Binding-site contacts:
Ligand atom C contacts residue TYR501 of chain 1.D at 4.0 Å (hydrophobic).
Ligand atom N contacts residue HIS331 of chain 1.D at 3.7 Å.
Ligand atom CG contacts residue THR358 of chain 1.D at 3.6 Å.
Ligand atom N contacts residue TYR501 of chain 1.D at 3.7 Å.
Ligand atom CA contacts residue GLU362 of chain 1.D at 3.3 Å.
Ligand atom N contacts residue HIS331 of chain 1.D at 3.9 Å.
Ligand atom O contacts residue GLN259 of chain 1.D at 3.0 Å (h-bond).
Ligand atom C contacts residue TYR498 of chain 1.D at 3.5 Å (hydrophobic).
Ligand atom CB contacts residue TYR498 of chain 1.D at 3.7 Å (hydrophobic).
Ligand atom CG contacts residue SO41 of chain 1.SA at 3.9 Å.
Ligand atom OD2 contacts residue SO41 of chain 1.SA at 3.5 Å (h-bond).
Ligand atom N contacts residue LYS489 of chain 1.D at 3.9 Å.
Ligand atom C contacts residue HIS491 of chain 1.D at 3.7 Å.
Ligand atom OD2 contacts residue THR358 of chain 1.D at 3.4 Å (h-bond).
Ligand atom CB contacts residue ALA332 of chain 1.D at 4.0 Å (hydrophobic).
Ligand atom O contacts residue HIS331 of chain 1.D at 2.7 Å (h-bond).
Ligand atom OD1 contacts residue THR358 of chain 1.D at 3.8 Å.
Ligand atom N contacts residue ZN1 of chain 1.QA at 3.9 Å.
Ligand atom OG contacts residue GLN259 of chain 1.D at 3.7 Å.
Ligand atom CA contacts residue TYR498 of chain 1.D at 3.9 Å (hydrophobic).
Ligand atom CB contacts residue PHE435 of chain 1.D at 3.8 Å (hydrophobic).
Ligand atom CA contacts residue HIS361 of chain 1.D at 3.9 Å.
Ligand atom N contacts residue GLN259 of chain 1.D at 3.6 Å (h-bond).
Ligand atom O contacts residue HIS491 of chain 1.D at 3.2 Å (h-bond).
Ligand atom O contacts residue HIS491 of chain 1.D at 3.5 Å.
Ligand atom CA contacts residue TYR501 of chain 1.D at 3.7 Å (hydrophobic).
Ligand atom C contacts residue HIS331 of chain 1.D at 3.6 Å.
Ligand atom CB contacts residue GLU362 of chain 1.D at 3.4 Å.
Ligand atom C contacts residue LYS489 of chain 1.D at 3.8 Å.
Ligand atom O contacts residue TYR501 of chain 1.D at 3.6 Å (h-bond).
Ligand atom O contacts residue LYS489 of chain 1.D at 2.8 Å (salt-bridge).
Ligand atom OD1 contacts residue SO41 of chain 1.SA at 3.7 Å.
Ligand atom OG contacts residue SO41 of chain 1.SA at 3.7 Å.
Ligand atom CB contacts residue HIS331 of chain 1.D at 4.0 Å.
Ligand atom CB contacts residue TYR501 of chain 1.D at 3.6 Å (hydrophobic).
Ligand atom C contacts residue GLN259 of chain 1.D at 3.4 Å.
Ligand atom N contacts residue GLU362 of chain 1.D at 2.7 Å (salt-bridge).
Ligand atom O contacts residue TYR498 of chain 1.D at 2.6 Å (h-bond).
Ligand atom OG contacts residue PHE435 of chain 1.D at 4.0 Å.
Ligand atom N contacts residue ALA332 of chain 1.D at 3.1 Å (h-bond).

Sequence of chain 1.D:
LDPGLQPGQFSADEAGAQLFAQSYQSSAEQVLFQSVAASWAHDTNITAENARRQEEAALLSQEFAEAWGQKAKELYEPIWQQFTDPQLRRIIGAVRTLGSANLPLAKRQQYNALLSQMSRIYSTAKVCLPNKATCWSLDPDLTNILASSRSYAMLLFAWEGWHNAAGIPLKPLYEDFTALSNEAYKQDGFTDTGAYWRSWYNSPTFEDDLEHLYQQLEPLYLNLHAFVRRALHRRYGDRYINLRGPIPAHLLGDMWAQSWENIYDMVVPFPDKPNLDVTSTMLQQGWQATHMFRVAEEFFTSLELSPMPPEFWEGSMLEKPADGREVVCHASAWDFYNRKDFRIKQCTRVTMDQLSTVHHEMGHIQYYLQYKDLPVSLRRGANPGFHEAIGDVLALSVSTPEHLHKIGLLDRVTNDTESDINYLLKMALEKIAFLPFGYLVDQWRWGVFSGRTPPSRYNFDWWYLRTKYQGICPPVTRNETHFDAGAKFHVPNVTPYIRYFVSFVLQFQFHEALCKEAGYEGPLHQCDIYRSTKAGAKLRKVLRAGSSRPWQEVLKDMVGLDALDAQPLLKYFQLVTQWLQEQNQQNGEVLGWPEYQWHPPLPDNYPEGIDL

This protein binds this small molecule.
Small molecule (SMILES): NC(=O)[C@H](CO)NC(=O)[C@@H](N)CC(=O)O